This protein binds this small molecule.
Small molecule (SMILES): CCO[PH](=O)N(C)C

Sequence of chain 1.A:
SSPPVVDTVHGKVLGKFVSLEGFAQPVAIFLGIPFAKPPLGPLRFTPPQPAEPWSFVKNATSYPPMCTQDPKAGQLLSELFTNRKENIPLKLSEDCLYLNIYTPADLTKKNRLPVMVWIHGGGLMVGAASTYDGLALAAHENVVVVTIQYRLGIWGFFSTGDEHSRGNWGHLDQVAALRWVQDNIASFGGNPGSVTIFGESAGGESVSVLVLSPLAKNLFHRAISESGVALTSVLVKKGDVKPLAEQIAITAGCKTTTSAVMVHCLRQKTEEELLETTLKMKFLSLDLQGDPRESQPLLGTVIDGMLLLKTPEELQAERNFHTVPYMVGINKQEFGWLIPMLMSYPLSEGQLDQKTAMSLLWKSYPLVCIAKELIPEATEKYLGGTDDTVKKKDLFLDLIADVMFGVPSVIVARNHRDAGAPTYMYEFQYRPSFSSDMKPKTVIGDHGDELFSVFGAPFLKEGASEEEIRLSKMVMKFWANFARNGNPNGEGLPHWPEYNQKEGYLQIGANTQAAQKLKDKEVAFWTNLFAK

Binding-site contacts:
Ligand atom C1 contacts residue ILE339 of chain 1.A at 4.2 Å (hydrophobic).
Ligand atom P1 contacts residue GLY123 of chain 1.A at 3.8 Å.
Ligand atom C4 contacts residue LEU235 of chain 1.A at 4.2 Å (hydrophobic).
Ligand atom N1 contacts residue GLY122 of chain 1.A at 3.8 Å.
Ligand atom O1 contacts residue SER201 of chain 1.A at 2.5 Å (h-bond).
Ligand atom C2 contacts residue GLU200 of chain 1.A at 3.7 Å.
Ligand atom C2 contacts residue GLY121 of chain 1.A at 4.0 Å.
Ligand atom O1 contacts residue GLY121 of chain 1.A at 3.7 Å.
Ligand atom P1 contacts residue HIS447 of chain 1.A at 3.8 Å.
Ligand atom C2 contacts residue GLY122 of chain 1.A at 3.4 Å.
Ligand atom C1 contacts residue SER201 of chain 1.A at 3.7 Å.
Ligand atom N1 contacts residue HIS447 of chain 1.A at 3.9 Å.
Ligand atom C4 contacts residue VAL234 of chain 1.A at 3.7 Å (hydrophobic).
Ligand atom O1 contacts residue GLY123 of chain 1.A at 2.8 Å (h-bond).
Ligand atom P1 contacts residue SER201 of chain 1.A at 1.8 Å.
Ligand atom C3 contacts residue SER201 of chain 1.A at 2.8 Å.
Ligand atom C2 contacts residue HIS447 of chain 1.A at 3.9 Å.
Ligand atom C2 contacts residue LEU77 of chain 1.A at 4.3 Å (hydrophobic).
Ligand atom C2 contacts residue PHE81 of chain 1.A at 3.5 Å (hydrophobic).
Ligand atom O1 contacts residue ALA202 of chain 1.A at 2.7 Å (h-bond).
Ligand atom O1 contacts residue GLY122 of chain 1.A at 2.8 Å (h-bond).
Ligand atom O2 contacts residue GLY123 of chain 1.A at 4.0 Å.
Ligand atom C3 contacts residue LEU235 of chain 1.A at 4.3 Å (hydrophobic).
Ligand atom N1 contacts residue GLY123 of chain 1.A at 4.0 Å.
Ligand atom C3 contacts residue ALA202 of chain 1.A at 4.1 Å (hydrophobic).
Ligand atom P1 contacts residue ALA202 of chain 1.A at 3.8 Å.
Ligand atom N1 contacts residue SER201 of chain 1.A at 3.2 Å (h-bond).
Ligand atom P1 contacts residue GLY122 of chain 1.A at 3.9 Å.
Ligand atom C2 contacts residue SER201 of chain 1.A at 3.6 Å.
Ligand atom C4 contacts residue SER201 of chain 1.A at 4.3 Å.
Ligand atom C4 contacts residue MET404 of chain 1.A at 4.0 Å (hydrophobic).
Ligand atom C1 contacts residue HIS447 of chain 1.A at 3.4 Å.
Ligand atom O2 contacts residue SER201 of chain 1.A at 2.7 Å (h-bond).